Sequence of chain 1.C:
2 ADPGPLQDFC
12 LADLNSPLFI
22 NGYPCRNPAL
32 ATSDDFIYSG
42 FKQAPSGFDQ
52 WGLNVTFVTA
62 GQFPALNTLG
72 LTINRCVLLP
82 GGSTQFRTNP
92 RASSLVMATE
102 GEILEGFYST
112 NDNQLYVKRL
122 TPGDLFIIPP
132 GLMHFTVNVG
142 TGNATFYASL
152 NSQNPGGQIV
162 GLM

This small molecule binds to this protein.
Small molecule (SMILES): CC(=O)N[C@H]1[C@H](O[C@H]2[C@H](O)[C@@H](NC(C)=O)CO[C@@H]2CO)O[C@H](CO)[C@@H](O)[C@@H]1O

Binding-site contacts:
Ligand atom C8 contacts residue SER47 of chain 1.C at 3.7 Å.
Ligand atom O7 contacts residue ASN144 of chain 1.C at 3.0 Å (h-bond).
Ligand atom C8 contacts residue GLY143 of chain 1.C at 3.8 Å.
Ligand atom C4 contacts residue ASN144 of chain 1.C at 4.2 Å.
Ligand atom C1 contacts residue LEU80 of chain 1.C at 4.0 Å (hydrophobic).
Ligand atom C7 contacts residue PRO46 of chain 1.C at 4.5 Å (hydrophobic).
Ligand atom C8 contacts residue GLY48 of chain 1.C at 4.2 Å.
Ligand atom O6 contacts residue ALA45 of chain 1.C at 4.0 Å.
Ligand atom C8 contacts residue ASN144 of chain 1.C at 3.9 Å.
Ligand atom C3 contacts residue ASN144 of chain 1.C at 3.8 Å.
Ligand atom N2 contacts residue PRO46 of chain 1.C at 4.4 Å.
Ligand atom O5 contacts residue ASN144 of chain 1.C at 2.3 Å (h-bond).
Ligand atom C6 contacts residue PRO46 of chain 1.C at 3.8 Å (hydrophobic).
Ligand atom N2 contacts residue ASN144 of chain 1.C at 3.0 Å (h-bond).
Ligand atom C2 contacts residue ASN144 of chain 1.C at 2.5 Å.
Ligand atom O5 contacts residue PHE49 of chain 1.C at 4.1 Å.
Ligand atom C5 contacts residue ASN144 of chain 1.C at 3.6 Å.
Ligand atom C7 contacts residue ASN144 of chain 1.C at 3.2 Å.
Ligand atom C6 contacts residue PHE49 of chain 1.C at 3.9 Å (hydrophobic).
Ligand atom O6 contacts residue PRO46 of chain 1.C at 3.9 Å.
Ligand atom C8 contacts residue PRO46 of chain 1.C at 3.8 Å (hydrophobic).
Ligand atom C5 contacts residue PHE49 of chain 1.C at 4.0 Å (hydrophobic).
Ligand atom C1 contacts residue ASN144 of chain 1.C at 1.4 Å.